Sequence of chain 31.C:
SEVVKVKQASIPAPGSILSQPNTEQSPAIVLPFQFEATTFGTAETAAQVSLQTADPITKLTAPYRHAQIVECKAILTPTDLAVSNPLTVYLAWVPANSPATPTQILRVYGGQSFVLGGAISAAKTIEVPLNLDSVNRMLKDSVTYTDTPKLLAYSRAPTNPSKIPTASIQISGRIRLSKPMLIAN

The protein below binds the small molecule below.
Small molecule (SMILES): Nc1ccn([C@@H]2O[C@H](CO[P](=O)(O)O[C@H]3[C@@H](O)[C@H](n4ccc(N)nc4=O)O[C@@H]3CO[P](=O)(O)O[C@H]3[C@@H](O)[C@H](n4ccc(N)nc4=O)O[C@@H]3CO)[C@@H](O)[C@H]2O)c(=O)n1

Binding-site contacts:
Ligand atom O2' contacts residue LEU135 of chain 31.C at 4.3 Å.
Ligand atom O3' contacts residue LYS8 of chain 31.C at 3.8 Å.
Ligand atom O5' contacts residue LYS8 of chain 31.C at 4.5 Å.
Ligand atom C1' contacts residue GLU74 of chain 31.C at 3.8 Å.
Ligand atom P contacts residue LYS8 of chain 31.C at 3.0 Å.
Ligand atom OP1 contacts residue LYS10 of chain 31.C at 4.3 Å.
Ligand atom C2' contacts residue ASN134 of chain 31.C at 4.3 Å.
Ligand atom OP2 contacts residue LYS8 of chain 31.C at 2.9 Å (salt-bridge).
Ligand atom O4' contacts residue GLU74 of chain 31.C at 3.7 Å.
Ligand atom OP1 contacts residue ASN134 of chain 31.C at 4.2 Å.
Ligand atom C4' contacts residue GLU74 of chain 31.C at 3.9 Å.
Ligand atom C2' contacts residue GLU74 of chain 31.C at 4.1 Å.
Ligand atom OP2 contacts residue LYS10 of chain 31.C at 2.9 Å.
Ligand atom P contacts residue LYS10 of chain 31.C at 4.0 Å.
Ligand atom OP1 contacts residue LYS8 of chain 31.C at 2.6 Å (salt-bridge).
Ligand atom O2' contacts residue GLU74 of chain 31.C at 3.2 Å.
Ligand atom OP1 contacts residue PRO132 of chain 31.C at 3.6 Å.
Ligand atom O3' contacts residue ASN134 of chain 31.C at 4.2 Å.
Ligand atom O2' contacts residue ASN134 of chain 31.C at 3.2 Å (h-bond).